A protein and the small-molecule ligand that binds it are described below.
Small molecule (SMILES): COc1ccc(C(=O)/N=C/Cn2cc(C(=O)N[C@@H](CC(C)C)B(O)O)nn2)c(OC)c1OC

Binding-site contacts:
Ligand atom O6 contacts residue GLY119 of chain 1.Y at 2.9 Å (h-bond).
Ligand atom N contacts residue GLY119 of chain 1.Y at 2.7 Å (h-bond).
Ligand atom C contacts residue THR73 of chain 1.Y at 2.5 Å.
Ligand atom C6 contacts residue GLY119 of chain 1.Y at 3.5 Å.
Ligand atom O6 contacts residue THR73 of chain 1.Y at 2.5 Å (h-bond).
Ligand atom B contacts residue THR73 of chain 1.Y at 1.4 Å.
Ligand atom C3 contacts residue ALA121 of chain 1.Y at 3.6 Å (hydrophobic).
Ligand atom C9 contacts residue SER93 of chain 1.Y at 3.9 Å.
Ligand atom O contacts residue ALA92 of chain 1.Y at 3.4 Å.
Ligand atom N2 contacts residue ALA121 of chain 1.Y at 3.9 Å.
Ligand atom N3 contacts residue ALA121 of chain 1.Y at 3.3 Å (h-bond).
Ligand atom N3 contacts residue CYS120 of chain 1.Y at 4.0 Å.
Ligand atom O1 contacts residue GLY95 of chain 1.Y at 2.9 Å (h-bond).
Ligand atom O contacts residue SER93 of chain 1.Y at 3.0 Å (h-bond).
Ligand atom N3 contacts residue GLY119 of chain 1.Y at 3.7 Å.
Ligand atom O5 contacts residue THR73 of chain 1.Y at 2.4 Å (h-bond).
Ligand atom O2 contacts residue TYR241 of chain 1.Y at 3.6 Å.
Ligand atom C7 contacts residue SER93 of chain 1.Y at 3.6 Å.
Ligand atom O5 contacts residue ARG91 of chain 1.Y at 4.0 Å.
Ligand atom C10 contacts residue GLY95 of chain 1.Y at 4.1 Å.
Ligand atom O5 contacts residue TYR241 of chain 1.Y at 3.7 Å.
Ligand atom C2 contacts residue ALA121 of chain 1.Y at 3.7 Å (hydrophobic).
Ligand atom B contacts residue LYS105 of chain 1.Y at 3.8 Å.
Ligand atom C1 contacts residue THR73 of chain 1.Y at 2.9 Å.
Ligand atom B contacts residue GLY119 of chain 1.Y at 4.0 Å.
Ligand atom C5 contacts residue GLY119 of chain 1.Y at 3.5 Å.
Ligand atom O3 contacts residue TYR241 of chain 1.Y at 3.8 Å.
Ligand atom C17 contacts residue TYR241 of chain 1.Y at 3.5 Å (hydrophobic).
Ligand atom C contacts residue GLY119 of chain 1.Y at 3.6 Å.
Ligand atom O5 contacts residue SER93 of chain 1.Y at 3.9 Å.
Ligand atom C contacts residue LYS105 of chain 1.Y at 4.0 Å.
Ligand atom C4 contacts residue ALA121 of chain 1.Y at 3.9 Å (hydrophobic).
Ligand atom C4 contacts residue MET117 of chain 1.Y at 4.0 Å (hydrophobic).
Ligand atom O1 contacts residue SER93 of chain 1.Y at 3.9 Å.
Ligand atom C1 contacts residue GLY119 of chain 1.Y at 3.8 Å.
Ligand atom O1 contacts residue ALA94 of chain 1.Y at 4.0 Å.
Ligand atom N contacts residue THR73 of chain 1.Y at 3.8 Å.
Ligand atom O6 contacts residue SER118 of chain 1.Y at 4.0 Å.
Ligand atom C1 contacts residue LYS105 of chain 1.Y at 3.9 Å.
Ligand atom C18 contacts residue TYR241 of chain 1.Y at 3.4 Å (hydrophobic).

Sequence of chain 1.Y:
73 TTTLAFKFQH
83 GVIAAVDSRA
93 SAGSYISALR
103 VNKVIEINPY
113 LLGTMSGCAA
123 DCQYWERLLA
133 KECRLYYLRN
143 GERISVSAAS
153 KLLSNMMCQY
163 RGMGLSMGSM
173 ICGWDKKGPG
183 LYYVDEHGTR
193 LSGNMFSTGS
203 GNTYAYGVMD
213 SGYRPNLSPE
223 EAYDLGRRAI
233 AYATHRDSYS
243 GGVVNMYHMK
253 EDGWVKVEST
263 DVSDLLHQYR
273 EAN